A small-molecule ligand and the protein it binds are described below.
Small molecule (SMILES): CC(=O)N[C@@H]1[C@@H](O)[C@H](O)[C@@H](CO)O[C@H]1O

Binding-site contacts:
Ligand atom C2 contacts residue ASN149 of chain 1.A at 2.5 Å.
Ligand atom O5 contacts residue ASN149 of chain 1.A at 2.4 Å (h-bond).
Ligand atom N2 contacts residue ASN149 of chain 1.A at 2.9 Å (h-bond).
Ligand atom C7 contacts residue LYS147 of chain 1.A at 4.3 Å.
Ligand atom C8 contacts residue ASN149 of chain 1.A at 4.5 Å.
Ligand atom C8 contacts residue LYS147 of chain 1.A at 3.7 Å.
Ligand atom C4 contacts residue ASN149 of chain 1.A at 4.2 Å.
Ligand atom C7 contacts residue ASN149 of chain 1.A at 3.3 Å.
Ligand atom C3 contacts residue ASN149 of chain 1.A at 3.8 Å.
Ligand atom C5 contacts residue ASN149 of chain 1.A at 3.7 Å.
Ligand atom O7 contacts residue ASN149 of chain 1.A at 3.3 Å (h-bond).
Ligand atom N2 contacts residue LYS147 of chain 1.A at 4.2 Å.
Ligand atom C8 contacts residue ASN148 of chain 1.A at 4.4 Å.
Ligand atom C1 contacts residue ASN149 of chain 1.A at 1.4 Å.

Sequence of chain 1.A:
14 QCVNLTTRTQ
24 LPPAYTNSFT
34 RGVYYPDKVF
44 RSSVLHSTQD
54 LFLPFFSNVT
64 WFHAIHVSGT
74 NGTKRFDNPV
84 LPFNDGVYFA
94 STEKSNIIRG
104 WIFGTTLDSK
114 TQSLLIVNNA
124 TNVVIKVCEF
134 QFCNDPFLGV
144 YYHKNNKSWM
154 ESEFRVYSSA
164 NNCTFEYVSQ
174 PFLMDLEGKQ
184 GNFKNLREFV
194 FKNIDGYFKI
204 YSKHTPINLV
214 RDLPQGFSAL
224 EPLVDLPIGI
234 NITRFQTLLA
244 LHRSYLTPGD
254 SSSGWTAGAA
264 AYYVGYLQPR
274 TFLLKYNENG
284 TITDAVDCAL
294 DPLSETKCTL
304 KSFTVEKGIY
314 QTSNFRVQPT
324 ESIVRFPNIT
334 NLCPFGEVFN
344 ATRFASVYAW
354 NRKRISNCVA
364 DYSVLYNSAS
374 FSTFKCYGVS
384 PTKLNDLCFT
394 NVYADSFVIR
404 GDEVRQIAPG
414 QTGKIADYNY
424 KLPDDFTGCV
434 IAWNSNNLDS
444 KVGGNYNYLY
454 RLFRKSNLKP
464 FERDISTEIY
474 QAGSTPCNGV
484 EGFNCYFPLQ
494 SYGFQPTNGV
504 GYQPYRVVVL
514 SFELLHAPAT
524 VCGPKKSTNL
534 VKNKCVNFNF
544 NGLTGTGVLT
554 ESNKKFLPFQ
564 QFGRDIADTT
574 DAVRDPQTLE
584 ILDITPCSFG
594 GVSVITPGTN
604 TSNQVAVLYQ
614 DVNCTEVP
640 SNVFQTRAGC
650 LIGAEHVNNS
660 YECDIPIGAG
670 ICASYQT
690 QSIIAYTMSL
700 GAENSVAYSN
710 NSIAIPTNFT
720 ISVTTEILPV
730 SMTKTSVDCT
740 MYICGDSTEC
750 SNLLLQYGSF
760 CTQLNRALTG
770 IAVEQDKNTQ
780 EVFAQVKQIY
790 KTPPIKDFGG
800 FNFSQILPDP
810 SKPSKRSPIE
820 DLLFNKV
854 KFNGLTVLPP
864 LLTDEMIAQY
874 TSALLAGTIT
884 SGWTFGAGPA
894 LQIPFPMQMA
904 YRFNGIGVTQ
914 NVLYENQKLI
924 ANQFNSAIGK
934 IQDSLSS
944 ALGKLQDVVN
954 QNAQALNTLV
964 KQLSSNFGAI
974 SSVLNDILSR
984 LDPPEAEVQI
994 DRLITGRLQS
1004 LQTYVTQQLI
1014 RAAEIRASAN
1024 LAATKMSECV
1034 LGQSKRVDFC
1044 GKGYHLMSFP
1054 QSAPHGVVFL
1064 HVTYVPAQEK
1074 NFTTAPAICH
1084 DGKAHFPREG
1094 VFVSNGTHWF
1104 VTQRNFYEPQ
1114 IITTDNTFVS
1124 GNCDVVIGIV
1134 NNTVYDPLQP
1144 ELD